Binding-site contacts:
Ligand atom C5 contacts residue GLY40 of chain 3.B at 3.5 Å.
Ligand atom C34 contacts residue ARG82 of chain 3.B at 3.4 Å.
Ligand atom C19 contacts residue PHE124 of chain 3.B at 3.6 Å (hydrophobic).
Ligand atom C21 contacts residue THR85 of chain 3.B at 3.6 Å.
Ligand atom O9 contacts residue TYR83 of chain 3.B at 3.4 Å.
Ligand atom C24 contacts residue ALA122 of chain 3.B at 3.6 Å (hydrophobic).
Ligand atom O13 contacts residue THR85 of chain 3.B at 3.7 Å.
Ligand atom C1 contacts residue ALA229 of chain 3.B at 3.7 Å (hydrophobic).
Ligand atom N6 contacts residue GLY40 of chain 3.B at 3.6 Å.
Ligand atom C17 contacts residue TYR83 of chain 3.B at 3.5 Å (hydrophobic).
Ligand atom C34 contacts residue TYR83 of chain 3.B at 3.6 Å (hydrophobic).
Ligand atom C4 contacts residue TYR83 of chain 3.B at 3.8 Å (hydrophobic).
Ligand atom N6 contacts residue ASP226 of chain 3.B at 2.8 Å (salt-bridge).
Ligand atom O11 contacts residue THR85 of chain 3.B at 3.4 Å.
Ligand atom N6 contacts residue ASP38 of chain 3.B at 2.8 Å (salt-bridge).
Ligand atom C15 contacts residue DMS1 of chain 3.H at 3.7 Å.
Ligand atom C1 contacts residue GLY228 of chain 3.B at 3.5 Å.
Ligand atom C16 contacts residue ASP38 of chain 3.B at 3.5 Å.
Ligand atom C2 contacts residue ASP38 of chain 3.B at 3.3 Å.
Ligand atom N12 contacts residue GLY40 of chain 3.B at 3.0 Å (h-bond).
Ligand atom C24 contacts residue PRO118 of chain 3.B at 3.2 Å (hydrophobic).
Ligand atom C30 contacts residue THR309 of chain 3.B at 3.6 Å.
Ligand atom C16 contacts residue TYR83 of chain 3.B at 3.4 Å (hydrophobic).
Ligand atom O9 contacts residue SER84 of chain 3.B at 2.9 Å (h-bond).
Ligand atom C1 contacts residue ASP38 of chain 3.B at 3.4 Å.
Ligand atom C4 contacts residue ASP38 of chain 3.B at 3.5 Å.
Ligand atom N22 contacts residue THR85 of chain 3.B at 2.8 Å (h-bond).
Ligand atom C8 contacts residue TYR83 of chain 3.B at 3.6 Å (hydrophobic).
Ligand atom N10 contacts residue THR85 of chain 3.B at 3.8 Å.
Ligand atom C1 contacts residue ASP226 of chain 3.B at 3.3 Å.
Ligand atom C18 contacts residue DMS1 of chain 3.G at 3.7 Å.
Ligand atom C18 contacts residue DMS1 of chain 3.H at 3.1 Å.
Ligand atom O32 contacts residue ARG82 of chain 3.B at 3.5 Å (salt-bridge).
Ligand atom C19 contacts residue DMS1 of chain 3.H at 3.4 Å.
Ligand atom O11 contacts residue GLY228 of chain 3.B at 3.5 Å (h-bond).
Ligand atom O11 contacts residue DMS1 of chain 3.H at 2.9 Å.
Ligand atom C5 contacts residue ASP226 of chain 3.B at 3.3 Å.
Ligand atom O13 contacts residue SER84 of chain 3.B at 2.9 Å (h-bond).
Ligand atom C15 contacts residue THR85 of chain 3.B at 3.6 Å.
Ligand atom C7 contacts residue GLY228 of chain 3.B at 3.6 Å.

Sequence of chain 3.B:
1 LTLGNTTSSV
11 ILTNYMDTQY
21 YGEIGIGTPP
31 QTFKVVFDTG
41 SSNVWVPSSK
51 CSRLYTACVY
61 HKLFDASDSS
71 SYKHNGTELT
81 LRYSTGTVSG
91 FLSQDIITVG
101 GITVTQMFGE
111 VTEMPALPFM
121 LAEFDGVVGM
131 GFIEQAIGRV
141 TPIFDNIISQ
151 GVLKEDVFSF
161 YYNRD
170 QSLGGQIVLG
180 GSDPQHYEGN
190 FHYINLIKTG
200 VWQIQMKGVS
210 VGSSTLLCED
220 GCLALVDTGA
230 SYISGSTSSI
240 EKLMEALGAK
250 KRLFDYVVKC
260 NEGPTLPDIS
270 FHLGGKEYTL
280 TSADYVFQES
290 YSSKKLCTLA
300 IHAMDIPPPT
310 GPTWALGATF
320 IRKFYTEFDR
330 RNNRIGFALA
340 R

A protein and the small-molecule ligand that binds it are described below.
Small molecule (SMILES): CCOC[C@@H](CC(C)C)NC(=O)[C@@H]1CNC[C@H](C(=O)N(c2ccc(C(C)C)cn2)C2CC2)[C@@H]1O